Sequence of chain 1.B:
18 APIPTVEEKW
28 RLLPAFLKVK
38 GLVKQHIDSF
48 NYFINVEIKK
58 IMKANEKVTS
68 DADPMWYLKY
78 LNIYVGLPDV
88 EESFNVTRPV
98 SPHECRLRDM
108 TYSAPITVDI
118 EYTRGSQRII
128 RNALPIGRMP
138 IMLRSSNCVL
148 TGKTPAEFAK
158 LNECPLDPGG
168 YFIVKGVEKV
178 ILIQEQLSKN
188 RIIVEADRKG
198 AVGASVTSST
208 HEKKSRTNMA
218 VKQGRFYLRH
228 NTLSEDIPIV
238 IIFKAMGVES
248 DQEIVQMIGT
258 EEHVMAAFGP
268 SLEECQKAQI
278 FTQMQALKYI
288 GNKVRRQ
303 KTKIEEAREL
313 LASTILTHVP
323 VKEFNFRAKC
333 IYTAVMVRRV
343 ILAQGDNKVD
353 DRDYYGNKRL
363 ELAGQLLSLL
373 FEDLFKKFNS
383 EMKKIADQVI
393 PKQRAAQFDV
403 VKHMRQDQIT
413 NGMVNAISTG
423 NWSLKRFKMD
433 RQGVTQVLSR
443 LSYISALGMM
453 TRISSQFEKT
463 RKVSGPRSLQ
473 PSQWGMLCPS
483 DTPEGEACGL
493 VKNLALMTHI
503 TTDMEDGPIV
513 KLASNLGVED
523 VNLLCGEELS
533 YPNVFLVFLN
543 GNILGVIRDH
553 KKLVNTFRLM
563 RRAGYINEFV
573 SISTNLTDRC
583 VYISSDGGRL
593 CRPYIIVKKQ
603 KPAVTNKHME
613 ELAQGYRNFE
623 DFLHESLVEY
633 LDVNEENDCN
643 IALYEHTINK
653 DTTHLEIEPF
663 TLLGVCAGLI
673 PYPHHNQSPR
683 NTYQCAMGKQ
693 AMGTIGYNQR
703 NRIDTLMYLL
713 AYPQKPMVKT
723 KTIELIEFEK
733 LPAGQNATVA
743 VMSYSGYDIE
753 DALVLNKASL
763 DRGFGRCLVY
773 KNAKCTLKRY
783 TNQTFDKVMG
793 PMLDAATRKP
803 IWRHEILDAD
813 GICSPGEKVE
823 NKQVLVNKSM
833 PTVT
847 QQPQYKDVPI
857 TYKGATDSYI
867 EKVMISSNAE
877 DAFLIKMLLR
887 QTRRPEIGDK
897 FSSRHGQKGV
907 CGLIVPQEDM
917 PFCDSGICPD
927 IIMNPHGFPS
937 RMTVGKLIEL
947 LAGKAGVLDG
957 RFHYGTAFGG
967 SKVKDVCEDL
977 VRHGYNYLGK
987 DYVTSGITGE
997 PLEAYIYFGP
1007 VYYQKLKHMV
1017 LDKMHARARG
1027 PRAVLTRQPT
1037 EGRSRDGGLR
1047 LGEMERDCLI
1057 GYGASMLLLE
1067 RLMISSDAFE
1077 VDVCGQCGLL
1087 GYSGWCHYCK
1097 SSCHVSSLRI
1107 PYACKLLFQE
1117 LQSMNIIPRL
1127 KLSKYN

The small molecule below binds the protein below.
Small molecule (SMILES): Nc1ccn([C@@H]2O[C@H](CO[P](=O)(O)O[C@H]3[C@@H](O)[C@H](n4cnc5c(N)ncnc54)O[C@@H]3COP(=O)=O)[C@@H](O[P](=O)(O)OC[C@H]3O[C@@H](n4cnc5c(N)ncnc54)[C@H](O)[C@@H]3O[P](=O)(O)OC[C@H]3O[C@@H](n4cnc5c(=O)nc(N)[nH]c54)[C@H](O)[C@@H]3O[P](=O)(O)OC[C@H]3O[C@@H](n4cnc5c(N)ncnc54)[C@H](O)[C@@H]3O[P](=O)(O)OC[C@H]3O[C@@H](n4cnc5c(=O)nc(N)[nH]c54)[C@H](O)[C@@H]3O)[C@H]2O)c(=O)n1

Sequence of chain 1.A:
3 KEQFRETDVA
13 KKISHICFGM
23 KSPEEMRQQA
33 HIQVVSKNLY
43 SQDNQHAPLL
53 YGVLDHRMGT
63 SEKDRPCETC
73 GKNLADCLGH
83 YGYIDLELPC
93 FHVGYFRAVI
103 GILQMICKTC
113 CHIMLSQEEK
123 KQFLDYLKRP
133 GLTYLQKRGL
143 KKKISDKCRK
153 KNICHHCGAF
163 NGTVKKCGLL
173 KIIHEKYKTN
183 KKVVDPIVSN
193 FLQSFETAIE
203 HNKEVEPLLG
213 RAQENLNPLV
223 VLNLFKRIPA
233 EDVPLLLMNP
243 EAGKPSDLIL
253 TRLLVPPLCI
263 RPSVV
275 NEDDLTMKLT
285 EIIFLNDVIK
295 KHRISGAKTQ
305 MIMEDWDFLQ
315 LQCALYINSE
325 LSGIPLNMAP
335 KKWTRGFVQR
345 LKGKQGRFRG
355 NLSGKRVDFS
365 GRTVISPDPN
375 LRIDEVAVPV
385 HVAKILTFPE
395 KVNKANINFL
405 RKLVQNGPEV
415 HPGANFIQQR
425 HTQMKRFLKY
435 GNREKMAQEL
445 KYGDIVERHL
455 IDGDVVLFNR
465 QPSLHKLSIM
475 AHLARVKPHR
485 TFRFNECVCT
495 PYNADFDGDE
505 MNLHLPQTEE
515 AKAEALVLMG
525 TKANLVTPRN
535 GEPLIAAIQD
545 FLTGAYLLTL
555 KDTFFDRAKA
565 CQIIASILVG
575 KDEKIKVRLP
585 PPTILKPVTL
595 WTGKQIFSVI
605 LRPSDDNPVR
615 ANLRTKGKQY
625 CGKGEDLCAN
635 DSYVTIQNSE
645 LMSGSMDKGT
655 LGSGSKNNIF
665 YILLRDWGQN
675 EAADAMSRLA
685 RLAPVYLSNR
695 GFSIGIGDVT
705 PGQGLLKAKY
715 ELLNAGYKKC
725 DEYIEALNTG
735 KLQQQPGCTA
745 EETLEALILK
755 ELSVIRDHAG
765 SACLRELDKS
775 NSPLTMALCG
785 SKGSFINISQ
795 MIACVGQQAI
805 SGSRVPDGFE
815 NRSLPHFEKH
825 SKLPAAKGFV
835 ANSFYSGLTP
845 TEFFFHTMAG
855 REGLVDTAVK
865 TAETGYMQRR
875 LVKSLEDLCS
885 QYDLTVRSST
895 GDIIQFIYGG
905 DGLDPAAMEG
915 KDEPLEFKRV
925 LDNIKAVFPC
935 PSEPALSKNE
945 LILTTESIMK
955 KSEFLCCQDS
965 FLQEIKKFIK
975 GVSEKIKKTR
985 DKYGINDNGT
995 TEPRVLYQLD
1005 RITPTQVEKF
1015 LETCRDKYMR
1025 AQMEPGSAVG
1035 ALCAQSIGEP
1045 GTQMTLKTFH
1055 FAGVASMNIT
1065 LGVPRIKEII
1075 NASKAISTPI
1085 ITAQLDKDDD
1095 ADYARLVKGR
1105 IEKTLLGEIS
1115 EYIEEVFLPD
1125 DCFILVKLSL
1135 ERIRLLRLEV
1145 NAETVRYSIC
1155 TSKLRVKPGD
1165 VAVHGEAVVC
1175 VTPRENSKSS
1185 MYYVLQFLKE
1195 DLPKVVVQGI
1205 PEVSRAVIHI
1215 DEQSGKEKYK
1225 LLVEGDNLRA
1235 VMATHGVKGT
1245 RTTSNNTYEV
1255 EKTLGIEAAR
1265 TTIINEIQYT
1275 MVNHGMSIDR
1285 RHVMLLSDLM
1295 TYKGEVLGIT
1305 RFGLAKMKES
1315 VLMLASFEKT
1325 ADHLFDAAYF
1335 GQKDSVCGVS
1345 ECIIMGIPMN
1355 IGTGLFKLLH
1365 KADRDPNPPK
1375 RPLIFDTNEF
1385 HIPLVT

Binding-site contacts:
Ligand atom O3' contacts residue ASP501 of chain 1.A at 3.6 Å.
Ligand atom O2' contacts residue MG1 of chain 1.CA at 3.9 Å.
Ligand atom C3' contacts residue ASP503 of chain 1.A at 3.9 Å.
Ligand atom C4' contacts residue HIS1014 of chain 1.B at 3.5 Å.
Ligand atom O2' contacts residue GLY502 of chain 1.A at 3.9 Å.
Ligand atom O3' contacts residue ASP499 of chain 1.A at 3.7 Å.
Ligand atom O3' contacts residue ASP503 of chain 1.A at 3.1 Å (salt-bridge).
Ligand atom OP1 contacts residue ARG454 of chain 1.B at 3.8 Å.
Ligand atom O4' contacts residue GLY502 of chain 1.A at 3.9 Å.
Ligand atom OP1 contacts residue ALA688 of chain 1.B at 3.8 Å.
Ligand atom C5' contacts residue HIS1014 of chain 1.B at 3.5 Å.
Ligand atom P contacts residue LYS904 of chain 1.B at 3.6 Å.
Ligand atom OP1 contacts residue LYS896 of chain 1.B at 3.4 Å (salt-bridge).
Ligand atom O3' contacts residue MG1 of chain 1.CA at 1.7 Å.
Ligand atom O3' contacts residue ARG464 of chain 1.A at 3.7 Å.
Ligand atom C2' contacts residue ARG464 of chain 1.A at 3.5 Å.
Ligand atom OP1 contacts residue LYS904 of chain 1.B at 2.4 Å (salt-bridge).
Ligand atom OP1 contacts residue PRO485 of chain 1.B at 3.8 Å.
Ligand atom O4' contacts residue HIS1014 of chain 1.B at 3.7 Å.
Ligand atom C4' contacts residue GLY502 of chain 1.A at 3.5 Å.
Ligand atom OP1 contacts residue GLN434 of chain 1.B at 3.1 Å (h-bond).
Ligand atom O3' contacts residue ARG454 of chain 1.B at 3.9 Å.
Ligand atom C5' contacts residue GLY502 of chain 1.A at 3.6 Å.
Ligand atom N2 contacts residue PRO466 of chain 1.A at 3.5 Å.
Ligand atom O2' contacts residue ASP503 of chain 1.A at 2.7 Å (salt-bridge).
Ligand atom OP1 contacts residue GLN692 of chain 1.B at 3.8 Å.
Ligand atom C4' contacts residue MG1 of chain 1.CA at 3.7 Å.
Ligand atom O3' contacts residue GLN692 of chain 1.B at 2.9 Å (h-bond).
Ligand atom C5' contacts residue GLN692 of chain 1.B at 3.7 Å.
Ligand atom C5' contacts residue GLN438 of chain 1.B at 3.3 Å.
Ligand atom O5' contacts residue LYS904 of chain 1.B at 3.9 Å.
Ligand atom O5' contacts residue GLY435 of chain 1.B at 3.8 Å.
Ligand atom C3' contacts residue GLN692 of chain 1.B at 3.9 Å.
Ligand atom P contacts residue GLN692 of chain 1.B at 3.9 Å.
Ligand atom O2' contacts residue GLN692 of chain 1.B at 3.4 Å (h-bond).
Ligand atom O2' contacts residue ARG464 of chain 1.A at 2.7 Å (salt-bridge).
Ligand atom C2' contacts residue ASP503 of chain 1.A at 3.8 Å.
Ligand atom C3' contacts residue MG1 of chain 1.CA at 3.1 Å.
Ligand atom O3' contacts residue LYS896 of chain 1.B at 3.7 Å.
Ligand atom OP1 contacts residue GLY435 of chain 1.B at 3.9 Å.